This small molecule binds to this protein.
Small molecule (SMILES): Nc1nc(=O)c2ncn([C@@H]3O[C@@H]4COP(=O)(O)O[C@H]5[C@@H](O)[C@H](n6cnc7c(N)ncnc76)O[C@@H]5COP(=O)(O)O[C@@H]3[C@@H]4O)c2[nH]1

Binding-site contacts:
Ligand atom N01 contacts residue SER227 of chain 1.A at 3.2 Å (h-bond).
Ligand atom C32 contacts residue SER152 of chain 1.A at 3.7 Å.
Ligand atom C2 contacts residue TYR283 of chain 1.A at 3.3 Å (hydrophobic).
Ligand atom N3 contacts residue ARG223 of chain 1.A at 3.0 Å (salt-bridge).
Ligand atom N35 contacts residue ARG223 of chain 1.A at 2.9 Å (salt-bridge).
Ligand atom C6 contacts residue TYR283 of chain 1.A at 3.7 Å (hydrophobic).
Ligand atom C4 contacts residue TYR283 of chain 1.A at 3.6 Å (hydrophobic).
Ligand atom N1 contacts residue ARG223 of chain 1.A at 3.3 Å (salt-bridge).
Ligand atom N01 contacts residue SER225 of chain 1.A at 3.7 Å.
Ligand atom N41 contacts residue ASP74 of chain 1.A at 3.0 Å (salt-bridge).
Ligand atom N9 contacts residue ARG223 of chain 1.A at 3.6 Å (salt-bridge).
Ligand atom C24 contacts residue ARG149 of chain 1.A at 3.2 Å.
Ligand atom N1 contacts residue TYR283 of chain 1.A at 3.6 Å (h-bond).
Ligand atom C25 contacts residue ARG149 of chain 1.A at 3.6 Å.
Ligand atom O44 contacts residue SER281 of chain 1.A at 3.6 Å.
Ligand atom C34 contacts residue PRO153 of chain 1.A at 3.8 Å (hydrophobic).
Ligand atom N35 contacts residue PRO153 of chain 1.A at 3.7 Å.
Ligand atom C4 contacts residue ARG223 of chain 1.A at 3.0 Å.
Ligand atom O30 contacts residue LYS209 of chain 1.A at 3.7 Å.
Ligand atom C16 contacts residue SER281 of chain 1.A at 3.5 Å.
Ligand atom O43 contacts residue ARG223 of chain 1.A at 3.4 Å (salt-bridge).
Ligand atom C2 contacts residue ARG223 of chain 1.A at 3.3 Å.
Ligand atom O23 contacts residue ARG149 of chain 1.A at 2.9 Å (salt-bridge).
Ligand atom C22 contacts residue ARG149 of chain 1.A at 3.2 Å.
Ligand atom N41 contacts residue ASP166 of chain 1.A at 3.0 Å (salt-bridge).
Ligand atom C6 contacts residue ARG223 of chain 1.A at 3.4 Å.
Ligand atom C37 contacts residue PRO153 of chain 1.A at 3.7 Å (hydrophobic).
Ligand atom C8 contacts residue TYR283 of chain 1.A at 3.8 Å (hydrophobic).
Ligand atom C1' contacts residue TYR283 of chain 1.A at 3.7 Å (hydrophobic).
Ligand atom N42 contacts residue ASP166 of chain 1.A at 3.7 Å.
Ligand atom O17 contacts residue SER281 of chain 1.A at 3.8 Å.
Ligand atom C40 contacts residue ASP166 of chain 1.A at 3.8 Å.
Ligand atom C5 contacts residue ARG223 of chain 1.A at 3.2 Å.
Ligand atom N9 contacts residue TYR283 of chain 1.A at 3.6 Å.
Ligand atom O19 contacts residue SER281 of chain 1.A at 3.2 Å.
Ligand atom C5 contacts residue TYR283 of chain 1.A at 3.7 Å (hydrophobic).
Ligand atom O29 contacts residue LYS209 of chain 1.A at 2.9 Å.
Ligand atom N3 contacts residue TYR283 of chain 1.A at 3.4 Å.
Ligand atom O31 contacts residue SER152 of chain 1.A at 3.1 Å.
Ligand atom C37 contacts residue ARG223 of chain 1.A at 3.6 Å.

Sequence of chain 1.A:
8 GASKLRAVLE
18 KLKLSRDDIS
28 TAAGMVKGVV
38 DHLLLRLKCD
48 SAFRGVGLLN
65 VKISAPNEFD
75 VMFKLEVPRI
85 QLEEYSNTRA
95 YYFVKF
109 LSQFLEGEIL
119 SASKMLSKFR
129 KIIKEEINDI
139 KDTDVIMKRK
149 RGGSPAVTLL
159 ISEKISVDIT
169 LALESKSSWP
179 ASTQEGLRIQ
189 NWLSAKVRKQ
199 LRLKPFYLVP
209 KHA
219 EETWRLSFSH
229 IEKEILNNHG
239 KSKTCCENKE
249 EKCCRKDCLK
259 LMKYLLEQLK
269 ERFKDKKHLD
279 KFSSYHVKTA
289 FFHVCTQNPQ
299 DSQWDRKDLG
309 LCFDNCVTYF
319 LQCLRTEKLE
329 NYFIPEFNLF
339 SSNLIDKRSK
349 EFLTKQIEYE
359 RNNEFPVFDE